Sequence of chain 1.B:
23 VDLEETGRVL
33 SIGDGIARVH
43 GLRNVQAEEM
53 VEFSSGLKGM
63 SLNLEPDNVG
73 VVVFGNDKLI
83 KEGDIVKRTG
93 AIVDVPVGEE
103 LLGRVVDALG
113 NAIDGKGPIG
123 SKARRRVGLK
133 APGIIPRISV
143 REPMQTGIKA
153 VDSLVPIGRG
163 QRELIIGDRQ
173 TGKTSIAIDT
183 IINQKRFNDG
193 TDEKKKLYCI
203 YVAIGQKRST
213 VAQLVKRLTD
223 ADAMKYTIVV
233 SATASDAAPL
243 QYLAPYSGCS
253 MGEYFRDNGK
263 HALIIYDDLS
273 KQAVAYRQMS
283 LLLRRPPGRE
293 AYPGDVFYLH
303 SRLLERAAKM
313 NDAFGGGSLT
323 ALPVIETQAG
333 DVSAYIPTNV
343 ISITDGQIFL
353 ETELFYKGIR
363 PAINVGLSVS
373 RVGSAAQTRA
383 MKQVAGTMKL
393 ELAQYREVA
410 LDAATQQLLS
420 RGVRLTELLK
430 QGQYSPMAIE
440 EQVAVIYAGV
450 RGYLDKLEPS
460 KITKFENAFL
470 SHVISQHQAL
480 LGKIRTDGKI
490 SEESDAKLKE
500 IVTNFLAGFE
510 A

Sequence of chain 1.F:
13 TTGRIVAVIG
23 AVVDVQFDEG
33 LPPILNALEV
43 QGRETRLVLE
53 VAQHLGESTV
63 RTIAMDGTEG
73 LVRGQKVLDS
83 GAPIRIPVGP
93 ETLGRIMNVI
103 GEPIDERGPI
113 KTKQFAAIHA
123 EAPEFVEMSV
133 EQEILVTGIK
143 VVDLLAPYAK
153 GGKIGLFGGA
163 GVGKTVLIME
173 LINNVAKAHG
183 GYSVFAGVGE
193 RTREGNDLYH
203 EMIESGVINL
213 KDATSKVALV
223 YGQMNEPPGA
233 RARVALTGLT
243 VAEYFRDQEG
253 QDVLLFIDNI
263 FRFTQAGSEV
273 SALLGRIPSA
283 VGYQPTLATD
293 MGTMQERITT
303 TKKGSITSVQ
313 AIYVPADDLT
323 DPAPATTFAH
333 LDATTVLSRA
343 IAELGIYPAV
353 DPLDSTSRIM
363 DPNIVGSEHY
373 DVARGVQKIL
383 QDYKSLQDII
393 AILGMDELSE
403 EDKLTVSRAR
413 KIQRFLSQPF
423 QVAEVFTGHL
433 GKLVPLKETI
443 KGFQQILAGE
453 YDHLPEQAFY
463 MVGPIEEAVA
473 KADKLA

This small molecule binds to this protein.
Small molecule (SMILES): Nc1ncnc2c1ncn2[C@@H]1O[C@H](CO[P](=O)(O)O[P](=O)(O)NP(=O)(O)O)[C@@H](O)[C@H]1O

Binding-site contacts:
Ligand atom C2 contacts residue ALA425 of chain 1.F at 3.6 Å (hydrophobic).
Ligand atom N9 contacts residue TYR349 of chain 1.F at 3.5 Å.
Ligand atom N7 contacts residue TYR349 of chain 1.F at 3.5 Å.
Ligand atom O1B contacts residue LYS166 of chain 1.F at 3.5 Å.
Ligand atom O3A contacts residue GLY165 of chain 1.F at 2.8 Å (h-bond).
Ligand atom O1B contacts residue MG1 of chain 1.U at 2.2 Å.
Ligand atom O2B contacts residue LYS166 of chain 1.F at 2.9 Å (salt-bridge).
Ligand atom O2A contacts residue GLY165 of chain 1.F at 3.5 Å.
Ligand atom O2A contacts residue VAL168 of chain 1.F at 2.7 Å (h-bond).
Ligand atom O2A contacts residue THR167 of chain 1.F at 3.3 Å (h-bond).
Ligand atom O2B contacts residue VAL164 of chain 1.F at 3.5 Å (h-bond).
Ligand atom O3G contacts residue ALA162 of chain 1.F at 3.5 Å.
Ligand atom O3G contacts residue GLY163 of chain 1.F at 3.2 Å (h-bond).
Ligand atom O3' contacts residue PHE428 of chain 1.F at 3.2 Å.
Ligand atom O1B contacts residue THR167 of chain 1.F at 2.9 Å (h-bond).
Ligand atom O1G contacts residue ARG193 of chain 1.F at 3.3 Å (salt-bridge).
Ligand atom O2B contacts residue GLY161 of chain 1.F at 3.3 Å (h-bond).
Ligand atom O2B contacts residue GLY165 of chain 1.F at 3.6 Å.
Ligand atom O2' contacts residue PHE428 of chain 1.F at 3.2 Å.
Ligand atom N1 contacts residue ALA425 of chain 1.F at 3.3 Å.
Ligand atom O2' contacts residue VAL371 of chain 1.B at 3.3 Å.
Ligand atom PB contacts residue LYS166 of chain 1.F at 3.6 Å.
Ligand atom O1A contacts residue ARG373 of chain 1.B at 2.8 Å (salt-bridge).
Ligand atom N3B contacts residue MG1 of chain 1.U at 3.4 Å.
Ligand atom C4 contacts residue TYR349 of chain 1.F at 3.5 Å (hydrophobic).
Ligand atom C5 contacts residue TYR349 of chain 1.F at 3.4 Å (hydrophobic).
Ligand atom PB contacts residue MG1 of chain 1.U at 3.3 Å.
Ligand atom N3B contacts residue GLY163 of chain 1.F at 3.4 Å (h-bond).
Ligand atom N3B contacts residue ARG373 of chain 1.B at 3.3 Å (salt-bridge).
Ligand atom O1G contacts residue MG1 of chain 1.U at 2.2 Å.
Ligand atom O2B contacts residue GLY163 of chain 1.F at 3.6 Å (h-bond).
Ligand atom PG contacts residue MG1 of chain 1.U at 3.4 Å.
Ligand atom O2G contacts residue SER344 of chain 1.B at 3.3 Å.
Ligand atom O3A contacts residue LYS166 of chain 1.F at 3.2 Å (salt-bridge).
Ligand atom O3' contacts residue ARG373 of chain 1.B at 3.4 Å.
Ligand atom O2G contacts residue ARG193 of chain 1.F at 2.8 Å (salt-bridge).
Ligand atom O2G contacts residue ARG373 of chain 1.B at 2.8 Å (salt-bridge).
Ligand atom N7 contacts residue VAL168 of chain 1.F at 3.4 Å.
Ligand atom O3G contacts residue LYS166 of chain 1.F at 3.3 Å (salt-bridge).
Ligand atom C8 contacts residue GLY165 of chain 1.F at 3.6 Å.